The small molecule below binds the protein below.
Small molecule (SMILES): CC(=O)N[C@H]1[C@H](O[C@H]2[C@H](O)[C@@H](NC(C)=O)CO[C@@H]2CO)O[C@H](CO)[C@@H](O[C@@H]2O[C@H](CO)[C@@H](O)[C@H](O)[C@@H]2O)[C@@H]1O

Sequence of chain 1.C:
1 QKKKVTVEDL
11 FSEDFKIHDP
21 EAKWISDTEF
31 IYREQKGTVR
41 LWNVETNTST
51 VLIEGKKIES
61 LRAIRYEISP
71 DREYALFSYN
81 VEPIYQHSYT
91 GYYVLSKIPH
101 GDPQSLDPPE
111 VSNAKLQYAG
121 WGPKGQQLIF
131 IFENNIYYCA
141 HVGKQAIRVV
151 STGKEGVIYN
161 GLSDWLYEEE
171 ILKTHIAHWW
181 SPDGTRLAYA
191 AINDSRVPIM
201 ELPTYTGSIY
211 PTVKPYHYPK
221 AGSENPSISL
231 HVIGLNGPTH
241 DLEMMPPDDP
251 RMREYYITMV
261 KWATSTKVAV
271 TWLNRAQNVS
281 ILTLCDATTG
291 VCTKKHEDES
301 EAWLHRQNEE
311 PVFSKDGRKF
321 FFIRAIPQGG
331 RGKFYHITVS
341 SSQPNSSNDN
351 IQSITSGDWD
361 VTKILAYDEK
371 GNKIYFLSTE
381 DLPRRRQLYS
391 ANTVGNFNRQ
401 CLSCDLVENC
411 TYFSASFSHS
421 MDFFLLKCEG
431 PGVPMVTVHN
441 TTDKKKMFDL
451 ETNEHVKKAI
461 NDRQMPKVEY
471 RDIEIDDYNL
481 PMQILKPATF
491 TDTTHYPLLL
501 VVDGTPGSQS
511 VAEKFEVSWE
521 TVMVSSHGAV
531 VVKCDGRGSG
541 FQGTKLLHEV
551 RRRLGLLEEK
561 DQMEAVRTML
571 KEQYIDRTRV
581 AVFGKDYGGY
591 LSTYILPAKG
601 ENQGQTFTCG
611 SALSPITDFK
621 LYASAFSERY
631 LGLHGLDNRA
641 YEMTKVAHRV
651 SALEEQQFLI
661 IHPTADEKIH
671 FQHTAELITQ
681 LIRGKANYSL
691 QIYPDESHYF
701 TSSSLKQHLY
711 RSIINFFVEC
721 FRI

Sequence of chain 1.D:
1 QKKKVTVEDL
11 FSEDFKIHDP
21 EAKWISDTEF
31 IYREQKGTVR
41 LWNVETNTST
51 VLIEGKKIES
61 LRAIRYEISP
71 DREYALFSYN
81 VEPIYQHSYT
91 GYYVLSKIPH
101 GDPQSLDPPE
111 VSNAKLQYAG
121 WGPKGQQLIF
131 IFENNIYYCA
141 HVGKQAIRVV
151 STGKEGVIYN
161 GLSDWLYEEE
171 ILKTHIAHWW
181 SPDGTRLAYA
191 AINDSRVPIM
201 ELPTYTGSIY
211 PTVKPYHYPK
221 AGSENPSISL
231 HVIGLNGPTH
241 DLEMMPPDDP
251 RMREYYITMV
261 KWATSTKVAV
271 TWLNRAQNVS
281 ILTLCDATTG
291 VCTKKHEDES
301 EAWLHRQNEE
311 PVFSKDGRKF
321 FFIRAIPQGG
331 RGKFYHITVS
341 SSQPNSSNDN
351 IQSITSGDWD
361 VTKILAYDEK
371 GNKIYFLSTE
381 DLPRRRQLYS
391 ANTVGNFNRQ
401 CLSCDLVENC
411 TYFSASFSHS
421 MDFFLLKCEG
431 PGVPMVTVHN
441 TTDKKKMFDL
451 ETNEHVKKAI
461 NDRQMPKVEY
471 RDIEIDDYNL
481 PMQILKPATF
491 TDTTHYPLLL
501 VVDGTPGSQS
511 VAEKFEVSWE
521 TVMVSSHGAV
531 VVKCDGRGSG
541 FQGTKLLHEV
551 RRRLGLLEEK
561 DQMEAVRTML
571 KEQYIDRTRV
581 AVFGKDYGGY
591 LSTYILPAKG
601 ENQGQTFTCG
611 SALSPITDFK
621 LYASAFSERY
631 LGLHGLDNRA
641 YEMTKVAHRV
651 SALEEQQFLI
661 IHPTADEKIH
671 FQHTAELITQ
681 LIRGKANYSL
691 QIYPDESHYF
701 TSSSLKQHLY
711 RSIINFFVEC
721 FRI

Binding-site contacts:
Ligand atom C2 contacts residue ASN687 of chain 1.C at 2.5 Å.
Ligand atom C7 contacts residue ASN687 of chain 1.C at 3.8 Å.
Ligand atom O7 contacts residue GLU654 of chain 1.C at 3.8 Å.
Ligand atom C8 contacts residue HIS527 of chain 1.D at 4.5 Å.
Ligand atom C3 contacts residue GLU654 of chain 1.C at 4.0 Å.
Ligand atom C1 contacts residue ASN687 of chain 1.C at 1.4 Å.
Ligand atom C2 contacts residue GLU654 of chain 1.C at 3.3 Å.
Ligand atom O7 contacts residue LYS685 of chain 1.C at 3.8 Å.
Ligand atom O7 contacts residue ASN715 of chain 1.D at 4.5 Å.
Ligand atom O6 contacts residue ASN715 of chain 1.D at 3.0 Å (h-bond).
Ligand atom C3 contacts residue ASN687 of chain 1.C at 3.8 Å.
Ligand atom C8 contacts residue ASN687 of chain 1.C at 3.5 Å.
Ligand atom C8 contacts residue VAL718 of chain 1.D at 4.2 Å (hydrophobic).
Ligand atom C1 contacts residue ASN715 of chain 1.D at 4.0 Å.
Ligand atom C5 contacts residue ASN715 of chain 1.D at 3.3 Å.
Ligand atom C8 contacts residue LYS685 of chain 1.C at 3.6 Å.
Ligand atom C6 contacts residue GLU719 of chain 1.D at 3.3 Å.
Ligand atom N2 contacts residue ASN687 of chain 1.C at 2.9 Å (h-bond).
Ligand atom C4 contacts residue ASN715 of chain 1.D at 4.5 Å.
Ligand atom O6 contacts residue GLU719 of chain 1.D at 3.4 Å (salt-bridge).
Ligand atom O3 contacts residue GLU654 of chain 1.C at 3.4 Å (salt-bridge).
Ligand atom O5 contacts residue ASN715 of chain 1.D at 3.7 Å.
Ligand atom C7 contacts residue LYS685 of chain 1.C at 3.9 Å.
Ligand atom C5 contacts residue ASN687 of chain 1.C at 3.7 Å.
Ligand atom C6 contacts residue ASN715 of chain 1.D at 3.7 Å.
Ligand atom C4 contacts residue ASN687 of chain 1.C at 4.3 Å.
Ligand atom C7 contacts residue GLU654 of chain 1.C at 3.8 Å.
Ligand atom N2 contacts residue GLU654 of chain 1.C at 2.9 Å (salt-bridge).
Ligand atom O5 contacts residue ASN687 of chain 1.C at 2.4 Å (h-bond).